Sequence of chain 1.A:
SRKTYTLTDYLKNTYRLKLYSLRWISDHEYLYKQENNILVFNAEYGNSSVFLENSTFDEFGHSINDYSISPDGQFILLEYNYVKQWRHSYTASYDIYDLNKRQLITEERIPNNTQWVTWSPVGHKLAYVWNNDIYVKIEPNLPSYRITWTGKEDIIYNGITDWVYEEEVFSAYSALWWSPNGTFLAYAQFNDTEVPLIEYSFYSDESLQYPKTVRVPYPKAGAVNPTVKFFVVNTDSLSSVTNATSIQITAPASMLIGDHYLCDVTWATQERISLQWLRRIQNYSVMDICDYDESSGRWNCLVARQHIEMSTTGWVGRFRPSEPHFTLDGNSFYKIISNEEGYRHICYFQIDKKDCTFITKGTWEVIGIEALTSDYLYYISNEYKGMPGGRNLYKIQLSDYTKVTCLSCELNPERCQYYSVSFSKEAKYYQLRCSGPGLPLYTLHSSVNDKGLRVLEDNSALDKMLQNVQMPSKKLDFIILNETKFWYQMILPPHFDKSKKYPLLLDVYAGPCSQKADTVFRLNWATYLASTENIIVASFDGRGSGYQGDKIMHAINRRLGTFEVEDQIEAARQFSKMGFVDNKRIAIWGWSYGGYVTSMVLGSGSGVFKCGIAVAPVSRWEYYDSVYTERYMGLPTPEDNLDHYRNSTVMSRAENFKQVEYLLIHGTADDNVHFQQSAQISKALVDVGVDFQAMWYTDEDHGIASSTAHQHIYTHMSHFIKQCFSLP

Binding-site contacts:
Ligand atom C2 contacts residue ASN243 of chain 1.A at 3.9 Å.
Ligand atom C6 contacts residue ASN243 of chain 1.A at 4.1 Å.
Ligand atom C1 contacts residue ASN243 of chain 1.A at 2.8 Å.
Ligand atom O5 contacts residue TRP149 of chain 1.A at 3.9 Å.
Ligand atom C6 contacts residue TRP149 of chain 1.A at 4.5 Å (hydrophobic).
Ligand atom C7 contacts residue ASN243 of chain 1.A at 4.0 Å.
Ligand atom O5 contacts residue ASN243 of chain 1.A at 2.3 Å (h-bond).
Ligand atom O6 contacts residue ASN243 of chain 1.A at 3.3 Å (h-bond).
Ligand atom O6 contacts residue TRP149 of chain 1.A at 4.3 Å.
Ligand atom C1 contacts residue TRP149 of chain 1.A at 3.6 Å (hydrophobic).
Ligand atom O7 contacts residue ASN243 of chain 1.A at 3.6 Å.
Ligand atom C5 contacts residue ASN243 of chain 1.A at 3.7 Å.
Ligand atom C5 contacts residue TRP149 of chain 1.A at 4.2 Å (hydrophobic).

The protein below binds the small molecule below.
Small molecule (SMILES): CC(=O)N[C@@H]1[C@@H](O)[C@H](O)[C@@H](CO)O[C@H]1O